Sequence of chain 9.E:
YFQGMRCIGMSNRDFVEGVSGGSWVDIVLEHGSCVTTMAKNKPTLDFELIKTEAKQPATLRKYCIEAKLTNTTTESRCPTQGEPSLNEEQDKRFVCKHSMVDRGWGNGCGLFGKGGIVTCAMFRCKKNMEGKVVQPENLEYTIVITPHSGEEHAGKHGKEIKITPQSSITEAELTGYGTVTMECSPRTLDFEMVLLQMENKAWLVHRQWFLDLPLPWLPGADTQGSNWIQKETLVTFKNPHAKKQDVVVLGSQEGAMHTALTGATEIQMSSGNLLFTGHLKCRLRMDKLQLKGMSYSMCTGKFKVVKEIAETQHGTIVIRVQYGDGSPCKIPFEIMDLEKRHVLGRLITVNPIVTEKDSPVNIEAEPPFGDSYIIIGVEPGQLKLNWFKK

The small molecule below binds the protein below.
Small molecule (SMILES): CC(=O)N[C@@H]1[C@@H](O)[C@H](O)[C@@H](CO)O[C@H]1O

Binding-site contacts:
Ligand atom O6 contacts residue NAG1 of chain 9.Z at 4.1 Å.
Ligand atom C8 contacts residue PHE98 of chain 9.E at 3.6 Å (hydrophobic).
Ligand atom C7 contacts residue ASN75 of chain 9.E at 2.8 Å.
Ligand atom C2 contacts residue ASN75 of chain 9.E at 2.6 Å.
Ligand atom C6 contacts residue CYS45 of chain 9.F at 4.4 Å (hydrophobic).
Ligand atom C4 contacts residue ASN75 of chain 9.E at 4.0 Å.
Ligand atom O7 contacts residue MET126 of chain 9.E at 3.1 Å.
Ligand atom O6 contacts residue ASN75 of chain 9.E at 3.8 Å.
Ligand atom C6 contacts residue THR48 of chain 9.F at 4.4 Å.
Ligand atom C6 contacts residue ASN75 of chain 9.E at 3.8 Å.
Ligand atom O6 contacts residue CYS45 of chain 9.F at 3.4 Å (h-bond).
Ligand atom O4 contacts residue NAG1 of chain 9.Z at 1.6 Å.
Ligand atom O7 contacts residue ASN75 of chain 9.E at 3.2 Å (h-bond).
Ligand atom C5 contacts residue NAG1 of chain 9.Z at 3.7 Å.
Ligand atom C1 contacts residue ASN75 of chain 9.E at 1.3 Å.
Ligand atom C3 contacts residue NAG1 of chain 9.Z at 3.3 Å.
Ligand atom C2 contacts residue NAG1 of chain 9.Z at 4.1 Å.
Ligand atom C4 contacts residue NAG1 of chain 9.Z at 2.9 Å.
Ligand atom C7 contacts residue MET126 of chain 9.E at 3.8 Å (hydrophobic).
Ligand atom O5 contacts residue THR48 of chain 9.F at 4.0 Å.
Ligand atom O3 contacts residue NAG1 of chain 9.Z at 2.4 Å (h-bond).
Ligand atom C6 contacts residue NAG1 of chain 9.Z at 3.4 Å.
Ligand atom O5 contacts residue ASN75 of chain 9.E at 2.1 Å (h-bond).
Ligand atom C3 contacts residue ASN75 of chain 9.E at 3.5 Å.
Ligand atom O6 contacts residue GLU46 of chain 9.F at 3.8 Å.
Ligand atom C5 contacts residue ASN75 of chain 9.E at 3.2 Å.
Ligand atom N2 contacts residue ASN75 of chain 9.E at 3.0 Å (h-bond).
Ligand atom C8 contacts residue ASN75 of chain 9.E at 3.0 Å.
Ligand atom O6 contacts residue THR48 of chain 9.F at 4.0 Å.
Ligand atom C8 contacts residue MET126 of chain 9.E at 3.7 Å (hydrophobic).

Sequence of chain 9.F:
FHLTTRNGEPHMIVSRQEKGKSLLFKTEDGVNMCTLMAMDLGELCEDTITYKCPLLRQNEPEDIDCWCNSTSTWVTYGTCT